The small molecule below binds the protein below.
Small molecule (SMILES): Clc1ccc([C@H]2C[C@@H]3CC[C@H]2N3)cn1

Sequence of chain 1.D:
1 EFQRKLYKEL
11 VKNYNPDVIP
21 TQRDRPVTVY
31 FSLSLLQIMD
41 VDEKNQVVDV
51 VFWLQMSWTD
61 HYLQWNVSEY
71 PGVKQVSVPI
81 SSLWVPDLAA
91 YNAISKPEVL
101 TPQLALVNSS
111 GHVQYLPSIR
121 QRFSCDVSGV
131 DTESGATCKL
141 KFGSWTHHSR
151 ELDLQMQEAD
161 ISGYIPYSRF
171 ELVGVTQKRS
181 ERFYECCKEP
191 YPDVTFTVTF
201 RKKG

Binding-site contacts:
Ligand atom N2 contacts residue THR146 of chain 1.C at 4.0 Å.
Ligand atom CL contacts residue ALA105 of chain 1.D at 3.7 Å.
Ligand atom C10 contacts residue THR146 of chain 1.C at 4.2 Å.
Ligand atom C3 contacts residue TYR191 of chain 1.C at 3.7 Å (hydrophobic).
Ligand atom N1 contacts residue TRP145 of chain 1.C at 2.9 Å (h-bond).
Ligand atom N1 contacts residue TYR91 of chain 1.C at 3.3 Å (h-bond).
Ligand atom C4 contacts residue TYR91 of chain 1.C at 3.0 Å (hydrophobic).
Ligand atom C10 contacts residue LEU116 of chain 1.D at 3.9 Å (hydrophobic).
Ligand atom C3 contacts residue TYR91 of chain 1.C at 3.3 Å (hydrophobic).
Ligand atom C8 contacts residue LEU106 of chain 1.D at 4.2 Å (hydrophobic).
Ligand atom C4 contacts residue TYR191 of chain 1.C at 4.0 Å (hydrophobic).
Ligand atom C11 contacts residue TRP145 of chain 1.C at 3.3 Å (hydrophobic).
Ligand atom CL contacts residue GLN114 of chain 1.D at 3.0 Å.
Ligand atom C1 contacts residue TRP145 of chain 1.C at 3.9 Å (hydrophobic).
Ligand atom CL contacts residue LEU104 of chain 1.D at 3.4 Å.
Ligand atom C9 contacts residue GLN114 of chain 1.D at 3.8 Å.
Ligand atom C5 contacts residue TYR184 of chain 1.C at 3.8 Å (hydrophobic).
Ligand atom CL contacts residue LEU116 of chain 1.D at 3.7 Å.
Ligand atom C2 contacts residue CYS187 of chain 1.C at 3.9 Å (hydrophobic).
Ligand atom C9 contacts residue LEU106 of chain 1.D at 3.6 Å (hydrophobic).
Ligand atom C4 contacts residue TYR184 of chain 1.C at 3.7 Å (hydrophobic).
Ligand atom CL contacts residue THR146 of chain 1.C at 4.2 Å.
Ligand atom C2 contacts residue TRP145 of chain 1.C at 3.4 Å (hydrophobic).
Ligand atom C8 contacts residue CYS187 of chain 1.C at 4.2 Å (hydrophobic).
Ligand atom C1 contacts residue CYS187 of chain 1.C at 3.7 Å (hydrophobic).
Ligand atom N2 contacts residue TRP145 of chain 1.C at 3.6 Å (h-bond).
Ligand atom C1 contacts residue LEU116 of chain 1.D at 4.2 Å (hydrophobic).
Ligand atom C1 contacts residue CYS186 of chain 1.C at 4.1 Å (hydrophobic).
Ligand atom C11 contacts residue LEU116 of chain 1.D at 4.0 Å (hydrophobic).
Ligand atom C7 contacts residue TRP145 of chain 1.C at 3.6 Å (hydrophobic).
Ligand atom C5 contacts residue TYR91 of chain 1.C at 3.8 Å (hydrophobic).
Ligand atom C7 contacts residue LEU116 of chain 1.D at 4.1 Å (hydrophobic).
Ligand atom N2 contacts residue LEU116 of chain 1.D at 3.9 Å.
Ligand atom C8 contacts residue GLN114 of chain 1.D at 4.2 Å.
Ligand atom CL contacts residue LEU106 of chain 1.D at 3.5 Å.
Ligand atom CL contacts residue TYR115 of chain 1.D at 3.6 Å.
Ligand atom C6 contacts residue TRP145 of chain 1.C at 3.9 Å (hydrophobic).
Ligand atom C2 contacts residue TYR191 of chain 1.C at 3.5 Å (hydrophobic).
Ligand atom C3 contacts residue TRP145 of chain 1.C at 3.2 Å (hydrophobic).
Ligand atom C8 contacts residue CYS186 of chain 1.C at 4.1 Å (hydrophobic).

Sequence of chain 1.C:
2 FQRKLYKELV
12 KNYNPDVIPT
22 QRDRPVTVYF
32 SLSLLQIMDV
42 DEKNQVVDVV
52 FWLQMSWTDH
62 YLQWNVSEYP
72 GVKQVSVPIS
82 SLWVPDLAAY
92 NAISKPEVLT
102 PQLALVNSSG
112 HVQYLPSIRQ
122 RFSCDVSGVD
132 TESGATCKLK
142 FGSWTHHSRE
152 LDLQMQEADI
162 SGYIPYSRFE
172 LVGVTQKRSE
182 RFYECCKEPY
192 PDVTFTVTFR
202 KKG